Sequence of chain 1.C:
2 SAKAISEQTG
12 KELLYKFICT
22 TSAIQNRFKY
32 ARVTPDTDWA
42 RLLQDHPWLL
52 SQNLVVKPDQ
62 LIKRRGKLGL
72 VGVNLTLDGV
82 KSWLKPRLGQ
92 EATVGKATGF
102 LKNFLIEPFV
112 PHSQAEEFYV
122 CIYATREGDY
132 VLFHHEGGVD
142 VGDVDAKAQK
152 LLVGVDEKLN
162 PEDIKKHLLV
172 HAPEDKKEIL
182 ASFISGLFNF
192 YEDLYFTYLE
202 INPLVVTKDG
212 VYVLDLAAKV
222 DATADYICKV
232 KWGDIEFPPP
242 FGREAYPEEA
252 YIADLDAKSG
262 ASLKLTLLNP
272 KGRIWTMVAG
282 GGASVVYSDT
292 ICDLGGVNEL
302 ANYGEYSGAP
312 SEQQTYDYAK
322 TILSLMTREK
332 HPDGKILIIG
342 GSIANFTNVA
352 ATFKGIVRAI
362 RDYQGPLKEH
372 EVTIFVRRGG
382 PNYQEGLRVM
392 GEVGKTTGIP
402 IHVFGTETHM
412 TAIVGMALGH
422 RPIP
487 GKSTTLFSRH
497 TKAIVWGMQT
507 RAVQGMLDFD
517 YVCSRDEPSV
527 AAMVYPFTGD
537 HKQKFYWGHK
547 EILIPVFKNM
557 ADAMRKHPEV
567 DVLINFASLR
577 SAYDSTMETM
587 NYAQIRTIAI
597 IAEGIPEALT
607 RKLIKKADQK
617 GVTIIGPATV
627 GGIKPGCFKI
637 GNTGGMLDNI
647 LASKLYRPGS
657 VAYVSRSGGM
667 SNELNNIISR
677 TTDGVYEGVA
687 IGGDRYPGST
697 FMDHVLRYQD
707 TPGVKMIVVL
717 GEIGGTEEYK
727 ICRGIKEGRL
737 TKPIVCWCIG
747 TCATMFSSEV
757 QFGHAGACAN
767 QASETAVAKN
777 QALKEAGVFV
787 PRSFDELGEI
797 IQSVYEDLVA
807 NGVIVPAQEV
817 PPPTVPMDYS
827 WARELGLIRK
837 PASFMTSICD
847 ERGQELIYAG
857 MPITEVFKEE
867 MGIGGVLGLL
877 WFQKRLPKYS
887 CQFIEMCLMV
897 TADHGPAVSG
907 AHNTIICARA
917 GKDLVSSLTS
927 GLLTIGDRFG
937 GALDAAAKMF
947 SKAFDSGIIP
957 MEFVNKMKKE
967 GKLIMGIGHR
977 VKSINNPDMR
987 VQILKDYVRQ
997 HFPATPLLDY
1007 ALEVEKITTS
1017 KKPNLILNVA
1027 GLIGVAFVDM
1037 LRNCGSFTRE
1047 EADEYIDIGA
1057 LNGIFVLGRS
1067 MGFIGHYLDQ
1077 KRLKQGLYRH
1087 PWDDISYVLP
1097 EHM

Binding-site contacts:
Ligand atom P2 contacts residue SER574 of chain 1.A at 3.4 Å.
Ligand atom C3 contacts residue PHE572 of chain 1.A at 3.5 Å (hydrophobic).
Ligand atom N3 contacts residue ILE970 of chain 1.C at 3.2 Å (h-bond).
Ligand atom O11 contacts residue LYS964 of chain 1.C at 3.1 Å (salt-bridge).
Ligand atom O10 contacts residue SER574 of chain 1.A at 3.5 Å (h-bond).
Ligand atom C25 contacts residue ALA280 of chain 1.A at 3.4 Å (hydrophobic).
Ligand atom C17 contacts residue ILE597 of chain 1.A at 3.3 Å (hydrophobic).
Ligand atom O16 contacts residue ARG379 of chain 1.A at 2.4 Å (salt-bridge).
Ligand atom C20 contacts residue VAL626 of chain 1.A at 3.5 Å (hydrophobic).
Ligand atom O8 contacts residue PHE533 of chain 1.A at 3.5 Å.
Ligand atom C10 contacts residue LEU1021 of chain 1.C at 3.5 Å (hydrophobic).
Ligand atom O17 contacts residue ALA280 of chain 1.A at 2.8 Å (h-bond).
Ligand atom O18 contacts residue THR348 of chain 1.A at 2.4 Å (h-bond).
Ligand atom O12 contacts residue SER574 of chain 1.A at 2.3 Å (h-bond).
Ligand atom O13 contacts residue PHE347 of chain 1.A at 3.5 Å.
Ligand atom N contacts residue LEU1021 of chain 1.C at 3.4 Å.
Ligand atom O15 contacts residue GLY309 of chain 1.A at 3.1 Å (h-bond).
Ligand atom O14 contacts residue ILE597 of chain 1.A at 2.7 Å (h-bond).
Ligand atom O11 contacts residue ARG576 of chain 1.A at 3.5 Å (salt-bridge).
Ligand atom C18 contacts residue ILE597 of chain 1.A at 3.3 Å (hydrophobic).
Ligand atom N1 contacts residue LEU1021 of chain 1.C at 3.3 Å.
Ligand atom O11 contacts residue LYS1017 of chain 1.C at 3.1 Å (salt-bridge).
Ligand atom O12 contacts residue ARG576 of chain 1.A at 2.6 Å (salt-bridge).
Ligand atom O10 contacts residue SER577 of chain 1.A at 3.2 Å (h-bond).
Ligand atom O14 contacts residue THR625 of chain 1.A at 3.1 Å (h-bond).
Ligand atom C24 contacts residue PO41 of chain 1.J at 3.5 Å.
Ligand atom N4 contacts residue ACO1 of chain 1.P at 3.3 Å.
Ligand atom O7 contacts residue LEU1021 of chain 1.C at 3.3 Å.
Ligand atom C10 contacts residue LEU969 of chain 1.C at 3.4 Å (hydrophobic).
Ligand atom O16 contacts residue ALA345 of chain 1.A at 3.5 Å.
Ligand atom O17 contacts residue ARG379 of chain 1.A at 3.4 Å (salt-bridge).
Ligand atom O17 contacts residue SER343 of chain 1.A at 3.1 Å (h-bond).
Ligand atom C11 contacts residue LEU1021 of chain 1.C at 3.3 Å (hydrophobic).
Ligand atom C26 contacts residue THR348 of chain 1.A at 3.3 Å.
Ligand atom N4 contacts residue ILE973 of chain 1.C at 2.7 Å (h-bond).
Ligand atom C22 contacts residue PO41 of chain 1.J at 3.4 Å.
Ligand atom C11 contacts residue LEU969 of chain 1.C at 3.6 Å (hydrophobic).
Ligand atom C25 contacts residue ARG379 of chain 1.A at 3.5 Å.
Ligand atom O19 contacts residue ASN346 of chain 1.A at 3.2 Å (h-bond).
Ligand atom O20 contacts residue THR348 of chain 1.A at 2.8 Å (h-bond).

The protein below binds the small molecule below.
Small molecule (SMILES): CC(C)(COP(=O)(O)OP(=O)(O)OC[C@H]1O[C@@H](n2cnc3c(N)ncnc32)[C@H](O)[C@@H]1OP(=O)(O)O)[C@@H](O)C(=O)NCCC(=O)NCCSC(=O)C[C@@](O)(CC(=O)O)C(=O)O

Sequence of chain 1.A:
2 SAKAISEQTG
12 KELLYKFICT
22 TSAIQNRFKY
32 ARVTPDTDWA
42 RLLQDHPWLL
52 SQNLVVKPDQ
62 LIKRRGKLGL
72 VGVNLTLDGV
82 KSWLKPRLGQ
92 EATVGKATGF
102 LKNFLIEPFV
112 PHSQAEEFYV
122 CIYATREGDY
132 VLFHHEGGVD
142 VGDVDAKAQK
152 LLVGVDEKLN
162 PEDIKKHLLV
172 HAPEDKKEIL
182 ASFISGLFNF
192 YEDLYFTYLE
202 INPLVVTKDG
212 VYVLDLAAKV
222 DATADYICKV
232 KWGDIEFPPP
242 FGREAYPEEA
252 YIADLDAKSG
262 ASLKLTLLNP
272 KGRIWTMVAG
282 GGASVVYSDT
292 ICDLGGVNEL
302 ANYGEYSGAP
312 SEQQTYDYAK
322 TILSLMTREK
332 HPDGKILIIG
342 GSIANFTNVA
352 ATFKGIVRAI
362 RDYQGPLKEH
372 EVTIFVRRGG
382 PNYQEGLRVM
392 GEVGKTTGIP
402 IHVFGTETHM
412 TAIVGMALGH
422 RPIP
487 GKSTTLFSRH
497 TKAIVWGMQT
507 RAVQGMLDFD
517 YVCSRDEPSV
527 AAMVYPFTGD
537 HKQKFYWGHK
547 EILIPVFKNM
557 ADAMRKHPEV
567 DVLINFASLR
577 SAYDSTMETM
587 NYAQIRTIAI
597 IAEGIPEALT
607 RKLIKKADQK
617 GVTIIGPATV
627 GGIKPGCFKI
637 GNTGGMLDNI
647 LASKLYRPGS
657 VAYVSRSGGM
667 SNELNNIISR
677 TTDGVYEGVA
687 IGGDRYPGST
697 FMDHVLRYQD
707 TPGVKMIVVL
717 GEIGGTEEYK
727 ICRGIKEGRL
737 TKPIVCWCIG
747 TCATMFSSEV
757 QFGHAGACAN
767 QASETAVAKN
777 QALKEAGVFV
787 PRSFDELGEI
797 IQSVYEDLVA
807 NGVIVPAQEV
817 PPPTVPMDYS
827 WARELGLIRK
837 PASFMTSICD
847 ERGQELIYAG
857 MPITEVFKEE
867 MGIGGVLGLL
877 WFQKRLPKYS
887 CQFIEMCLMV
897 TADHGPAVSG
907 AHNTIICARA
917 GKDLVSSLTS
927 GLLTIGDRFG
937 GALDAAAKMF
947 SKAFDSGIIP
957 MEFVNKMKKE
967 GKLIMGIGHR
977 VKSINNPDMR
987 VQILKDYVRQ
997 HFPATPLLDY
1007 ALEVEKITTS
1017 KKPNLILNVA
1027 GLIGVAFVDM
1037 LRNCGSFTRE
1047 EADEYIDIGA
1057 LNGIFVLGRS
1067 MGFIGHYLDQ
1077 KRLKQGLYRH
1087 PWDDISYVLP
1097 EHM